This protein binds this small molecule.
Small molecule (SMILES): CC(=O)N[C@H]1[C@H](O[C@H]2[C@H](O)[C@@H](NC(C)=O)CO[C@@H]2CO)O[C@H](CO)[C@@H](O[C@H]2O[C@H](CO)[C@@H](O)[C@H](O)[C@@H]2O)[C@@H]1O

Binding-site contacts:
Ligand atom C1 contacts residue ASN16 of chain 1.A at 1.4 Å.
Ligand atom C5 contacts residue GLY19 of chain 1.A at 3.8 Å.
Ligand atom O7 contacts residue VAL21 of chain 1.A at 3.0 Å (h-bond).
Ligand atom C2 contacts residue VAL21 of chain 1.A at 4.2 Å (hydrophobic).
Ligand atom O6 contacts residue GLY19 of chain 1.A at 3.8 Å.
Ligand atom C8 contacts residue PHE10 of chain 1.A at 4.3 Å (hydrophobic).
Ligand atom C2 contacts residue ASN16 of chain 1.A at 2.5 Å.
Ligand atom C4 contacts residue ASN16 of chain 1.A at 4.1 Å.
Ligand atom N2 contacts residue ASN16 of chain 1.A at 3.5 Å (h-bond).
Ligand atom C1 contacts residue VAL21 of chain 1.A at 3.4 Å (hydrophobic).
Ligand atom C3 contacts residue ASN16 of chain 1.A at 3.6 Å.
Ligand atom C5 contacts residue ASN16 of chain 1.A at 3.6 Å.
Ligand atom C7 contacts residue ARG22 of chain 1.A at 4.3 Å.
Ligand atom C8 contacts residue ASN16 of chain 1.A at 4.5 Å.
Ligand atom C5 contacts residue VAL21 of chain 1.A at 4.2 Å (hydrophobic).
Ligand atom O5 contacts residue ASN16 of chain 1.A at 2.3 Å (h-bond).
Ligand atom C7 contacts residue ASN16 of chain 1.A at 4.0 Å.
Ligand atom O3 contacts residue ASN16 of chain 1.A at 3.8 Å.
Ligand atom O7 contacts residue PHE10 of chain 1.A at 4.4 Å.
Ligand atom O5 contacts residue GLY19 of chain 1.A at 3.6 Å.
Ligand atom C6 contacts residue GLY19 of chain 1.A at 3.1 Å.
Ligand atom O7 contacts residue ARG22 of chain 1.A at 3.3 Å.
Ligand atom N2 contacts residue VAL21 of chain 1.A at 3.7 Å.
Ligand atom C7 contacts residue VAL21 of chain 1.A at 3.6 Å (hydrophobic).
Ligand atom O7 contacts residue SER23 of chain 1.A at 4.3 Å.
Ligand atom O5 contacts residue VAL21 of chain 1.A at 3.9 Å.
Ligand atom O6 contacts residue ARG22 of chain 1.A at 4.5 Å.
Ligand atom C8 contacts residue THR5 of chain 1.A at 3.9 Å.

Sequence of chain 1.A:
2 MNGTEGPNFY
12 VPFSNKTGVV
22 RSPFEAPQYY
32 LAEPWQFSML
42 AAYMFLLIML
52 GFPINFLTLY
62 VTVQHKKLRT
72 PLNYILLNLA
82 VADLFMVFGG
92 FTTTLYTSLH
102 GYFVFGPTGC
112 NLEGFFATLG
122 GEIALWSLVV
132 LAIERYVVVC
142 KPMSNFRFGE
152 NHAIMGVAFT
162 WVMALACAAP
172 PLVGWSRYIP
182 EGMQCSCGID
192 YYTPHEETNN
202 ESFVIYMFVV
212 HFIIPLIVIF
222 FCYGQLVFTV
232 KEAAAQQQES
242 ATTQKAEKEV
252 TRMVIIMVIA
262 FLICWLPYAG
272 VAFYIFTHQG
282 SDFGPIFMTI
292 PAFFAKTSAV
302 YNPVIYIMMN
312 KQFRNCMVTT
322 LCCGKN